A small-molecule ligand and the protein it binds are described below.
Small molecule (SMILES): CC(=O)N[C@@H]1[C@@H](O)[C@H](O)[C@@H](CO)O[C@H]1O

Sequence of chain 1.G:
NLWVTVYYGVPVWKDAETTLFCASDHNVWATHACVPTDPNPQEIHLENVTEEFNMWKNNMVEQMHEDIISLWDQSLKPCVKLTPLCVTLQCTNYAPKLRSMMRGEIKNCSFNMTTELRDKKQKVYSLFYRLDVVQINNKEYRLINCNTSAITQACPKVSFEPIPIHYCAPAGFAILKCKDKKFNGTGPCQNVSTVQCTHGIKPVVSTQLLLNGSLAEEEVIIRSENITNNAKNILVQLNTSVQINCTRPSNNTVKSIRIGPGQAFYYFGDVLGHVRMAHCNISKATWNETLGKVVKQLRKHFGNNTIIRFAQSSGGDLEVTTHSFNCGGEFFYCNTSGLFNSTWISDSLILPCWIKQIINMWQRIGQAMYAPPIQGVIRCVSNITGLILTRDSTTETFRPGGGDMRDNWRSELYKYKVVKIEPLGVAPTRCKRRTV

Binding-site contacts:
Ligand atom C8 contacts residue GLY323 of chain 1.G at 3.6 Å.
Ligand atom N2 contacts residue ASN324 of chain 1.G at 2.9 Å (h-bond).
Ligand atom O7 contacts residue ASN324 of chain 1.G at 3.8 Å.
Ligand atom C7 contacts residue GLY323 of chain 1.G at 4.5 Å.
Ligand atom C8 contacts residue ARG319 of chain 1.G at 3.5 Å.
Ligand atom C1 contacts residue ASN324 of chain 1.G at 1.4 Å.
Ligand atom C5 contacts residue ASN324 of chain 1.G at 3.6 Å.
Ligand atom C2 contacts residue ASN324 of chain 1.G at 2.5 Å.
Ligand atom C8 contacts residue ASN324 of chain 1.G at 4.0 Å.
Ligand atom C8 contacts residue LYS320 of chain 1.G at 3.9 Å.
Ligand atom C7 contacts residue ASN324 of chain 1.G at 3.5 Å.
Ligand atom C4 contacts residue ASN324 of chain 1.G at 4.2 Å.
Ligand atom O5 contacts residue ASN324 of chain 1.G at 2.3 Å (h-bond).
Ligand atom C3 contacts residue ASN324 of chain 1.G at 3.8 Å.